Binding-site contacts:
Ligand atom O4 contacts residue THR542 of chain 1.D at 3.5 Å (h-bond).
Ligand atom O1P contacts residue LYS453 of chain 1.D at 3.6 Å (salt-bridge).
Ligand atom O3P contacts residue TRP502 of chain 1.D at 3.0 Å (h-bond).
Ligand atom O6 contacts residue LYS453 of chain 1.D at 3.0 Å (salt-bridge).
Ligand atom P1 contacts residue ARG509 of chain 1.D at 3.6 Å.
Ligand atom C6 contacts residue THR542 of chain 1.D at 3.5 Å.
Ligand atom C3 contacts residue GLY538 of chain 1.D at 3.4 Å.
Ligand atom C3 contacts residue ARG536 of chain 1.D at 3.2 Å.
Ligand atom O2P contacts residue PRO537 of chain 1.D at 3.3 Å.
Ligand atom O3P contacts residue PRO537 of chain 1.D at 3.6 Å.
Ligand atom O2P contacts residue LYS453 of chain 1.D at 3.4 Å.
Ligand atom O6P contacts residue SER454 of chain 1.D at 2.6 Å (h-bond).
Ligand atom C4 contacts residue THR542 of chain 1.D at 3.6 Å.
Ligand atom O4 contacts residue GLY538 of chain 1.D at 2.6 Å (h-bond).
Ligand atom O1 contacts residue ARG509 of chain 1.D at 3.3 Å (salt-bridge).
Ligand atom O4P contacts residue ARG456 of chain 1.D at 3.7 Å.
Ligand atom O2P contacts residue GLY538 of chain 1.D at 2.7 Å (h-bond).
Ligand atom C6 contacts residue SER457 of chain 1.D at 3.7 Å.
Ligand atom O4 contacts residue GLY540 of chain 1.D at 3.6 Å.
Ligand atom O3 contacts residue ARG536 of chain 1.D at 2.9 Å (salt-bridge).
Ligand atom O4P contacts residue SER457 of chain 1.D at 2.6 Å (h-bond).
Ligand atom C5 contacts residue GLY538 of chain 1.D at 3.2 Å.
Ligand atom O2 contacts residue GLY534 of chain 1.D at 3.7 Å.
Ligand atom O5P contacts residue SER539 of chain 1.D at 3.5 Å.
Ligand atom O4P contacts residue THR452 of chain 1.D at 2.5 Å (h-bond).
Ligand atom P2 contacts residue SER457 of chain 1.D at 3.6 Å.
Ligand atom P2 contacts residue LYS453 of chain 1.D at 3.7 Å.
Ligand atom O6P contacts residue LYS453 of chain 1.D at 3.5 Å (salt-bridge).
Ligand atom O6P contacts residue THR452 of chain 1.D at 3.6 Å.
Ligand atom O4 contacts residue PHE541 of chain 1.D at 2.8 Å (h-bond).
Ligand atom O6P contacts residue SER539 of chain 1.D at 2.9 Å (h-bond).
Ligand atom O3P contacts residue ARG509 of chain 1.D at 2.9 Å (salt-bridge).
Ligand atom O3 contacts residue GLY534 of chain 1.D at 3.0 Å.
Ligand atom O1P contacts residue ARG509 of chain 1.D at 3.3 Å (salt-bridge).
Ligand atom C4 contacts residue GLY538 of chain 1.D at 3.2 Å.
Ligand atom O5P contacts residue GLY540 of chain 1.D at 2.7 Å (h-bond).
Ligand atom O5P contacts residue SER457 of chain 1.D at 3.5 Å (h-bond).
Ligand atom C6 contacts residue LEU451 of chain 1.D at 3.5 Å (hydrophobic).
Ligand atom O6 contacts residue THR452 of chain 1.D at 3.5 Å.
Ligand atom P2 contacts residue THR452 of chain 1.D at 3.5 Å.

Sequence of chain 1.D:
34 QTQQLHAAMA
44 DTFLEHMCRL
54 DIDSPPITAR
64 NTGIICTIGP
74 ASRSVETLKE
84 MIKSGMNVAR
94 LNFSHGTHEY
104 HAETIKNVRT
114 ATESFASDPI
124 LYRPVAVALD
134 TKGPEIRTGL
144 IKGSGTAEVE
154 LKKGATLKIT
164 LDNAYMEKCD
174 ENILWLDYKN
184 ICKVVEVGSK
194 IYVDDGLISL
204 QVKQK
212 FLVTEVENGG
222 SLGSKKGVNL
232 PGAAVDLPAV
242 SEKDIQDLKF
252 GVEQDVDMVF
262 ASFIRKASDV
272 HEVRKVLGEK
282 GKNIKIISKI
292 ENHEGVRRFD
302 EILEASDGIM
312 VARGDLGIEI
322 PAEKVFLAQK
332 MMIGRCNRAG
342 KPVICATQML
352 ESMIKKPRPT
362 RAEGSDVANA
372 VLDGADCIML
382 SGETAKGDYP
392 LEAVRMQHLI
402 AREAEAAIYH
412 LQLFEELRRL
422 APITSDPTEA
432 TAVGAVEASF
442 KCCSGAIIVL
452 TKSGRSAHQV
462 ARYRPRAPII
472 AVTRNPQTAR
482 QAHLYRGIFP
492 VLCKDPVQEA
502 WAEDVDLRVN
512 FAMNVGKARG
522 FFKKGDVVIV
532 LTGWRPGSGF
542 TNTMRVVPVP

A protein and the small-molecule ligand that binds it are described below.
Small molecule (SMILES): O=P(O)(O)OC[C@H]1O[C@](O)(COP(=O)(O)O)[C@@H](O)[C@@H]1O